Sequence of chain 30.B:
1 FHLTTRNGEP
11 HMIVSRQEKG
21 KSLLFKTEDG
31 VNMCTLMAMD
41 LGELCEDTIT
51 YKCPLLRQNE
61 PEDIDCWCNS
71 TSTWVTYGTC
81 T

The protein below binds the small molecule below.
Small molecule (SMILES): OC[C@H]1O[C@@H](O)[C@@H](O)[C@@H](O)[C@@H]1O

Binding-site contacts:
Ligand atom O3 contacts residue BMA1 of chain 30.P at 1.1 Å.
Ligand atom C3 contacts residue BMA1 of chain 30.P at 2.5 Å.
Ligand atom O5 contacts residue NAG1 of chain 30.N at 2.5 Å (h-bond).
Ligand atom O2 contacts residue NAG1 of chain 30.N at 3.4 Å (h-bond).
Ligand atom C2 contacts residue NAG1 of chain 30.N at 2.9 Å.
Ligand atom C2 contacts residue BMA1 of chain 30.P at 3.2 Å.
Ligand atom C1 contacts residue NAG1 of chain 30.N at 1.7 Å.
Ligand atom O4 contacts residue BMA1 of chain 30.P at 4.0 Å.
Ligand atom O2 contacts residue BMA1 of chain 30.P at 3.0 Å (h-bond).
Ligand atom O6 contacts residue NAG1 of chain 30.N at 4.5 Å.
Ligand atom O2 contacts residue HIS2 of chain 30.B at 3.4 Å (h-bond).
Ligand atom C2 contacts residue HIS2 of chain 30.B at 4.5 Å.
Ligand atom C5 contacts residue NAG1 of chain 30.N at 3.8 Å.
Ligand atom C4 contacts residue BMA1 of chain 30.P at 3.6 Å.
Ligand atom C3 contacts residue NAG1 of chain 30.N at 4.1 Å.